Binding-site contacts:
Ligand atom C27 contacts residue GLN194 of chain 1.A at 4.1 Å.
Ligand atom C25 contacts residue TYR197 of chain 1.A at 4.2 Å (hydrophobic).
Ligand atom C3 contacts residue TRP193 of chain 1.A at 4.4 Å (hydrophobic).
Ligand atom C8 contacts residue TRP193 of chain 1.A at 4.1 Å (hydrophobic).
Ligand atom C8 contacts residue TYR197 of chain 1.A at 4.0 Å (hydrophobic).
Ligand atom C27 contacts residue TYR197 of chain 1.A at 4.2 Å (hydrophobic).
Ligand atom O30 contacts residue TYR197 of chain 1.A at 3.6 Å.
Ligand atom C7 contacts residue TYR197 of chain 1.A at 4.4 Å (hydrophobic).
Ligand atom C6 contacts residue TYR197 of chain 1.A at 4.2 Å (hydrophobic).
Ligand atom O2 contacts residue TRP193 of chain 1.A at 3.6 Å (h-bond).
Ligand atom C6 contacts residue HIS256 of chain 1.A at 3.9 Å.
Ligand atom C7 contacts residue PHE196 of chain 1.A at 3.8 Å (hydrophobic).
Ligand atom O2 contacts residue TYR197 of chain 1.A at 4.2 Å.
Ligand atom C1 contacts residue GLN194 of chain 1.A at 4.5 Å.
Ligand atom C3 contacts residue TYR197 of chain 1.A at 4.0 Å (hydrophobic).
Ligand atom C8 contacts residue PHE196 of chain 1.A at 4.0 Å (hydrophobic).
Ligand atom C1 contacts residue TRP193 of chain 1.A at 4.0 Å (hydrophobic).
Ligand atom C7 contacts residue HIS256 of chain 1.A at 4.3 Å.
Ligand atom O2 contacts residue GLN194 of chain 1.A at 4.3 Å.
Ligand atom C29 contacts residue TYR197 of chain 1.A at 3.7 Å (hydrophobic).
Ligand atom C26 contacts residue GLN194 of chain 1.A at 3.9 Å.
Ligand atom C31 contacts residue TYR197 of chain 1.A at 3.7 Å (hydrophobic).
Ligand atom C26 contacts residue TYR197 of chain 1.A at 4.2 Å (hydrophobic).
Ligand atom C28 contacts residue TYR197 of chain 1.A at 3.9 Å (hydrophobic).
Ligand atom C24 contacts residue TYR197 of chain 1.A at 4.1 Å (hydrophobic).
Ligand atom C5 contacts residue TYR197 of chain 1.A at 4.0 Å (hydrophobic).
Ligand atom C4 contacts residue TYR197 of chain 1.A at 4.1 Å (hydrophobic).

A protein and the small-molecule ligand that binds it are described below.
Small molecule (SMILES): CC/C(=C1\c2ccccc2OCc2cccc(OC)c21)c1cccc(NS(C)(=O)=O)c1

Sequence of chain 1.A:
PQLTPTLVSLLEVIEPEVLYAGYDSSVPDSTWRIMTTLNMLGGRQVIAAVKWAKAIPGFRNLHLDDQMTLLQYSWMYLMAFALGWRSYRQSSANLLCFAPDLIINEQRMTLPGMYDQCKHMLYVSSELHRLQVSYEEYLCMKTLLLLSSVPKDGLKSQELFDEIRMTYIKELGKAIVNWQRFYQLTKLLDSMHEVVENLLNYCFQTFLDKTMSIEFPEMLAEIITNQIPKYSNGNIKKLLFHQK